The protein below binds the small molecule below.
Small molecule (SMILES): C=C(NCc1c(COP(=O)(O)O)cnc(C)c1O)C(=O)O

Binding-site contacts:
Ligand atom OP3 contacts residue GLY280 of chain 1.B at 2.9 Å (h-bond).
Ligand atom O3A contacts residue GLN160 of chain 1.B at 3.5 Å.
Ligand atom O contacts residue GLY159 of chain 1.B at 3.2 Å (h-bond).
Ligand atom CB contacts residue LEU212 of chain 1.B at 3.7 Å (hydrophobic).
Ligand atom OP1 contacts residue SER281 of chain 1.B at 3.1 Å (h-bond).
Ligand atom O contacts residue ALA158 of chain 1.B at 3.5 Å.
Ligand atom OP3 contacts residue SER281 of chain 1.B at 3.5 Å (h-bond).
Ligand atom N contacts residue LYS133 of chain 1.B at 3.3 Å.
Ligand atom C contacts residue THR156 of chain 1.B at 3.3 Å.
Ligand atom N1 contacts residue HIS132 of chain 1.B at 3.7 Å.
Ligand atom C contacts residue GLY157 of chain 1.B at 3.6 Å.
Ligand atom P contacts residue SER281 of chain 1.B at 3.4 Å.
Ligand atom O contacts residue THR156 of chain 1.B at 3.3 Å (h-bond).
Ligand atom C4A contacts residue GLY349 of chain 1.B at 3.5 Å.
Ligand atom OP2 contacts residue LYS133 of chain 1.B at 3.1 Å (salt-bridge).
Ligand atom OP4 contacts residue LYS133 of chain 1.B at 3.5 Å (salt-bridge).
Ligand atom OP1 contacts residue HIS132 of chain 1.B at 3.0 Å (h-bond).
Ligand atom N1 contacts residue GLU396 of chain 1.B at 3.4 Å.
Ligand atom C6 contacts residue SER422 of chain 1.B at 3.5 Å.
Ligand atom OP2 contacts residue THR236 of chain 1.B at 2.8 Å (h-bond).
Ligand atom O contacts residue GLN160 of chain 1.B at 2.9 Å (h-bond).
Ligand atom C contacts residue HIS161 of chain 1.B at 3.7 Å.
Ligand atom C2 contacts residue SER422 of chain 1.B at 3.7 Å.
Ligand atom C2A contacts residue GLY423 of chain 1.B at 3.7 Å.
Ligand atom C contacts residue ALA158 of chain 1.B at 3.5 Å (hydrophobic).
Ligand atom C6 contacts residue HIS132 of chain 1.B at 3.7 Å.
Ligand atom OP2 contacts residue GLY280 of chain 1.B at 3.6 Å (h-bond).
Ligand atom C6 contacts residue GLU396 of chain 1.B at 3.6 Å.
Ligand atom OXT contacts residue THR156 of chain 1.B at 2.6 Å (h-bond).
Ligand atom O3A contacts residue ALA158 of chain 1.B at 3.6 Å.
Ligand atom OXT contacts residue HIS161 of chain 1.B at 3.3 Å.
Ligand atom OP2 contacts residue SER281 of chain 1.B at 2.7 Å (h-bond).
Ligand atom OP1 contacts residue ASN282 of chain 1.B at 2.9 Å (h-bond).
Ligand atom C5A contacts residue GLY349 of chain 1.B at 3.7 Å.
Ligand atom C4A contacts residue LYS133 of chain 1.B at 3.5 Å.
Ligand atom OXT contacts residue GLY157 of chain 1.B at 3.1 Å (h-bond).
Ligand atom N1 contacts residue SER422 of chain 1.B at 2.8 Å (h-bond).
Ligand atom OP3 contacts residue GLY278 of chain 1.B at 2.9 Å (h-bond).
Ligand atom OP3 contacts residue GLY279 of chain 1.B at 3.4 Å (h-bond).
Ligand atom O contacts residue HIS161 of chain 1.B at 3.0 Å (h-bond).

Sequence of chain 1.B:
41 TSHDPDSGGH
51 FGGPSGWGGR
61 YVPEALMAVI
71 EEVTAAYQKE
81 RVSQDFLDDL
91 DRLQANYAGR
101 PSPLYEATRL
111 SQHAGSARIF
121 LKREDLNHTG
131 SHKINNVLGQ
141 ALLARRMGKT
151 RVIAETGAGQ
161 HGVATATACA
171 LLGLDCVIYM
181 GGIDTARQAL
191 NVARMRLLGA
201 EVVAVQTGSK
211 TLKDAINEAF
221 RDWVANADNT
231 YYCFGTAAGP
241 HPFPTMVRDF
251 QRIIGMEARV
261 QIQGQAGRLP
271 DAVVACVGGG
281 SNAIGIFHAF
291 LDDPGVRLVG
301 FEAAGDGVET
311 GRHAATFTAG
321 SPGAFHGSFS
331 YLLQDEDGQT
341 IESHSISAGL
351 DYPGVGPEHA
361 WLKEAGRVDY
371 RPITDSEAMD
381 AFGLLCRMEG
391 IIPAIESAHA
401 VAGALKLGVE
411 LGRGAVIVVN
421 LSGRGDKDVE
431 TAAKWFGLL